This protein binds this small molecule.
Small molecule (SMILES): C[C@@H](O)CN1CCN(CC(=O)O)CCN(CC(=O)O)CCN(CC(=O)O)CC1

Sequence of chain 1.A:
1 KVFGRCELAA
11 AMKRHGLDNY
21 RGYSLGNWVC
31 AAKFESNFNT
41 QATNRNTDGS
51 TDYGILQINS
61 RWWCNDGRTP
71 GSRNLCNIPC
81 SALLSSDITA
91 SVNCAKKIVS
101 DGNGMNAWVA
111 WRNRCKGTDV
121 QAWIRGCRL

Binding-site contacts:
Ligand atom C8 contacts residue TRP62 of chain 1.A at 3.8 Å (hydrophobic).
Ligand atom C3 contacts residue GD1 of chain 1.B at 3.5 Å.
Ligand atom C12 contacts residue GD1 of chain 1.B at 3.3 Å.
Ligand atom C16 contacts residue GD1 of chain 1.B at 3.3 Å.
Ligand atom N2 contacts residue GD1 of chain 1.B at 2.6 Å.
Ligand atom C15 contacts residue DO31 of chain 1.E at 3.6 Å.
Ligand atom C8 contacts residue GD1 of chain 1.B at 3.5 Å.
Ligand atom O6 contacts residue ASP101 of chain 1.A at 3.3 Å.
Ligand atom C17 contacts residue ASP101 of chain 1.A at 3.9 Å.
Ligand atom N1 contacts residue GD1 of chain 1.B at 2.6 Å.
Ligand atom C2 contacts residue GD1 of chain 1.B at 3.6 Å.
Ligand atom C11 contacts residue GD1 of chain 1.B at 3.2 Å.
Ligand atom C13 contacts residue GD1 of chain 1.B at 3.1 Å.
Ligand atom O7 contacts residue GD1 of chain 1.B at 2.3 Å.
Ligand atom O1 contacts residue DO31 of chain 1.E at 3.1 Å (h-bond).
Ligand atom C10 contacts residue GD1 of chain 1.B at 3.2 Å.
Ligand atom C5 contacts residue GD1 of chain 1.B at 3.5 Å.
Ligand atom C6 contacts residue TRP62 of chain 1.A at 3.7 Å (hydrophobic).
Ligand atom C9 contacts residue GD1 of chain 1.B at 3.2 Å.
Ligand atom C4 contacts residue TRP62 of chain 1.A at 3.4 Å (hydrophobic).
Ligand atom C17 contacts residue DO31 of chain 1.E at 3.8 Å.
Ligand atom C15 contacts residue GD1 of chain 1.B at 3.4 Å.
Ligand atom C14 contacts residue LEU75 of chain 1.A at 3.7 Å (hydrophobic).
Ligand atom C5 contacts residue TRP63 of chain 1.A at 3.7 Å (hydrophobic).
Ligand atom C14 contacts residue GD1 of chain 1.B at 3.2 Å.
Ligand atom N4 contacts residue GD1 of chain 1.B at 2.6 Å.
Ligand atom O2 contacts residue DO31 of chain 1.E at 2.8 Å (h-bond).
Ligand atom O3 contacts residue GD1 of chain 1.B at 2.4 Å.
Ligand atom O1 contacts residue GD1 of chain 1.B at 2.4 Å.
Ligand atom C1 contacts residue GD1 of chain 1.B at 3.5 Å.
Ligand atom C9 contacts residue DO31 of chain 1.E at 3.5 Å.
Ligand atom O5 contacts residue GD1 of chain 1.B at 2.3 Å.
Ligand atom N3 contacts residue GD1 of chain 1.B at 2.6 Å.
Ligand atom O7 contacts residue DO31 of chain 1.E at 2.9 Å (h-bond).
Ligand atom C4 contacts residue GD1 of chain 1.B at 3.5 Å.
Ligand atom C7 contacts residue GD1 of chain 1.B at 3.5 Å.
Ligand atom C13 contacts residue ASP101 of chain 1.A at 3.8 Å.
Ligand atom C3 contacts residue TRP62 of chain 1.A at 3.7 Å (hydrophobic).
Ligand atom C2 contacts residue TRP62 of chain 1.A at 3.5 Å (hydrophobic).
Ligand atom C6 contacts residue GD1 of chain 1.B at 3.5 Å.